Sequence of chain 3.A:
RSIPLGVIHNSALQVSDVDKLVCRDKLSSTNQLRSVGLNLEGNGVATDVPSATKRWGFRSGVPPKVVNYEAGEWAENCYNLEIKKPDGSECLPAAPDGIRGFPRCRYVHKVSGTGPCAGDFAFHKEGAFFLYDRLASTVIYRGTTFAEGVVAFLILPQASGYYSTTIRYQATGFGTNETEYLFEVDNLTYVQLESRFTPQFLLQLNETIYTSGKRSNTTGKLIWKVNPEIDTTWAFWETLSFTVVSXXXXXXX

The protein below binds the small molecule below.
Small molecule (SMILES): CC(=O)N[C@H]1[C@H](O[C@H]2[C@H](O)[C@@H](NC(C)=O)CO[C@@H]2CO)O[C@H](CO)[C@@H](O)[C@@H]1O

Binding-site contacts:
Ligand atom C3 contacts residue GOL1 of chain 3.O at 3.7 Å.
Ligand atom C8 contacts residue ALA131 of chain 3.A at 3.8 Å (hydrophobic).
Ligand atom C2 contacts residue GOL1 of chain 3.O at 3.4 Å.
Ligand atom C8 contacts residue TRP30 of chain 2.B at 4.0 Å (hydrophobic).
Ligand atom O7 contacts residue ASN62 of chain 3.B at 3.8 Å.
Ligand atom C1 contacts residue ASN62 of chain 3.B at 1.4 Å.
Ligand atom C8 contacts residue GOL1 of chain 3.O at 3.5 Å.
Ligand atom C7 contacts residue ASN62 of chain 3.B at 3.6 Å.
Ligand atom C2 contacts residue ASN62 of chain 3.B at 2.5 Å.
Ligand atom O7 contacts residue VAL153 of chain 3.A at 4.1 Å.
Ligand atom O6 contacts residue GLU129 of chain 3.A at 3.3 Å.
Ligand atom C8 contacts residue VAL153 of chain 3.A at 4.1 Å (hydrophobic).
Ligand atom O6 contacts residue ALA6 of chain 3.B at 4.2 Å.
Ligand atom O5 contacts residue ASN62 of chain 3.B at 2.3 Å (h-bond).
Ligand atom C1 contacts residue GOL1 of chain 3.O at 3.4 Å.
Ligand atom C8 contacts residue GLU129 of chain 3.A at 3.4 Å.
Ligand atom N2 contacts residue GOL1 of chain 3.O at 2.5 Å (h-bond).
Ligand atom O3 contacts residue GLU129 of chain 3.A at 4.0 Å.
Ligand atom O7 contacts residue ALA131 of chain 3.A at 4.1 Å.
Ligand atom C8 contacts residue THR65 of chain 3.B at 3.6 Å.
Ligand atom O6 contacts residue GLN7 of chain 3.B at 2.6 Å (h-bond).
Ligand atom O4 contacts residue GLU129 of chain 3.A at 3.9 Å.
Ligand atom C4 contacts residue ASN62 of chain 3.B at 4.2 Å.
Ligand atom C6 contacts residue GLN7 of chain 3.B at 3.6 Å.
Ligand atom C7 contacts residue GOL1 of chain 3.O at 3.4 Å.
Ligand atom N2 contacts residue GLU129 of chain 3.A at 4.3 Å.
Ligand atom C7 contacts residue GLU129 of chain 3.A at 3.8 Å.
Ligand atom C8 contacts residue GLY130 of chain 3.A at 3.8 Å.
Ligand atom C5 contacts residue GLN7 of chain 3.B at 4.0 Å.
Ligand atom C5 contacts residue GLU129 of chain 3.A at 3.7 Å.
Ligand atom O7 contacts residue LEU43 of chain 3.A at 4.0 Å.
Ligand atom O6 contacts residue PRO8 of chain 3.B at 3.8 Å.
Ligand atom C3 contacts residue ASN62 of chain 3.B at 3.8 Å.
Ligand atom C7 contacts residue VAL153 of chain 3.A at 4.4 Å (hydrophobic).
Ligand atom O5 contacts residue GLN7 of chain 3.B at 3.0 Å (h-bond).
Ligand atom C6 contacts residue ALA6 of chain 3.B at 4.2 Å (hydrophobic).
Ligand atom N2 contacts residue ASN62 of chain 3.B at 3.0 Å (h-bond).
Ligand atom C1 contacts residue GLN7 of chain 3.B at 3.9 Å.
Ligand atom C6 contacts residue GLU129 of chain 3.A at 3.5 Å.
Ligand atom C5 contacts residue ASN62 of chain 3.B at 3.6 Å.

Sequence of chain 2.B:
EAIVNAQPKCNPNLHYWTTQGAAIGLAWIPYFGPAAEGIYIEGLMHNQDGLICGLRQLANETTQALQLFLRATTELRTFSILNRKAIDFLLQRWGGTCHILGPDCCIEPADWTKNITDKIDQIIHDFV

Sequence of chain 3.B:
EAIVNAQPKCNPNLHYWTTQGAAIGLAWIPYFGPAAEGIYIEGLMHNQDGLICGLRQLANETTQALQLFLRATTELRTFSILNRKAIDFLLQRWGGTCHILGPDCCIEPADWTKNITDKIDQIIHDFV